Binding-site contacts:
Ligand atom O16 contacts residue PHE167 of chain 1.A at 3.7 Å.
Ligand atom C5 contacts residue TYR207 of chain 1.A at 3.9 Å (hydrophobic).
Ligand atom C6M contacts residue TYR346 of chain 1.A at 3.5 Å (hydrophobic).
Ligand atom O8 contacts residue FMT1 of chain 1.D at 2.9 Å (h-bond).
Ligand atom C9 contacts residue GLY385 of chain 1.A at 4.0 Å.
Ligand atom C2M contacts residue TRP409 of chain 1.A at 3.6 Å (hydrophobic).
Ligand atom C4A contacts residue TYR207 of chain 1.A at 3.7 Å (hydrophobic).
Ligand atom C6M contacts residue GLY383 of chain 1.A at 4.0 Å.
Ligand atom C8A contacts residue TRP409 of chain 1.A at 4.0 Å (hydrophobic).
Ligand atom C2M contacts residue MJA1 of chain 1.C at 3.5 Å.
Ligand atom C3 contacts residue ILE344 of chain 1.A at 3.7 Å (hydrophobic).
Ligand atom C15 contacts residue TYR277 of chain 1.A at 4.0 Å (hydrophobic).
Ligand atom C11 contacts residue FMT1 of chain 1.D at 4.0 Å.
Ligand atom C11 contacts residue GLU407 of chain 1.A at 3.7 Å.
Ligand atom C8 contacts residue GLY385 of chain 1.A at 3.8 Å.
Ligand atom O15 contacts residue PHE167 of chain 1.A at 3.1 Å.
Ligand atom C1 contacts residue FMT1 of chain 1.D at 4.0 Å.
Ligand atom O8 contacts residue TYR207 of chain 1.A at 2.8 Å (h-bond).
Ligand atom C4 contacts residue TYR207 of chain 1.A at 3.5 Å (hydrophobic).
Ligand atom O13 contacts residue ARG92 of chain 1.A at 3.4 Å (salt-bridge).
Ligand atom C12 contacts residue GLU407 of chain 1.A at 4.0 Å.
Ligand atom C2 contacts residue MJA1 of chain 1.C at 3.8 Å.
Ligand atom O11 contacts residue GLU407 of chain 1.A at 3.0 Å (salt-bridge).
Ligand atom C9 contacts residue FMT1 of chain 1.D at 3.8 Å.
Ligand atom O16 contacts residue ARG192 of chain 1.A at 3.0 Å (salt-bridge).
Ligand atom O8 contacts residue SER95 of chain 1.A at 3.1 Å (h-bond).
Ligand atom C15 contacts residue PHE167 of chain 1.A at 3.5 Å (hydrophobic).
Ligand atom C7 contacts residue GLY383 of chain 1.A at 3.8 Å.
Ligand atom O13 contacts residue TYR277 of chain 1.A at 3.9 Å.
Ligand atom C10 contacts residue FMT1 of chain 1.D at 3.9 Å.
Ligand atom C6M contacts residue PHE382 of chain 1.A at 3.7 Å (hydrophobic).
Ligand atom C15 contacts residue ARG192 of chain 1.A at 4.0 Å.
Ligand atom C6M contacts residue TRP409 of chain 1.A at 4.0 Å (hydrophobic).
Ligand atom C4 contacts residue TYR346 of chain 1.A at 4.0 Å (hydrophobic).
Ligand atom O11 contacts residue GLY385 of chain 1.A at 3.7 Å.
Ligand atom C3 contacts residue LEU168 of chain 1.A at 3.9 Å (hydrophobic).
Ligand atom C8 contacts residue FMT1 of chain 1.D at 3.4 Å.
Ligand atom O16 contacts residue TYR277 of chain 1.A at 3.1 Å (h-bond).
Ligand atom C6 contacts residue TRP409 of chain 1.A at 3.6 Å (hydrophobic).
Ligand atom C4 contacts residue ILE344 of chain 1.A at 3.7 Å (hydrophobic).

Sequence of chain 1.A:
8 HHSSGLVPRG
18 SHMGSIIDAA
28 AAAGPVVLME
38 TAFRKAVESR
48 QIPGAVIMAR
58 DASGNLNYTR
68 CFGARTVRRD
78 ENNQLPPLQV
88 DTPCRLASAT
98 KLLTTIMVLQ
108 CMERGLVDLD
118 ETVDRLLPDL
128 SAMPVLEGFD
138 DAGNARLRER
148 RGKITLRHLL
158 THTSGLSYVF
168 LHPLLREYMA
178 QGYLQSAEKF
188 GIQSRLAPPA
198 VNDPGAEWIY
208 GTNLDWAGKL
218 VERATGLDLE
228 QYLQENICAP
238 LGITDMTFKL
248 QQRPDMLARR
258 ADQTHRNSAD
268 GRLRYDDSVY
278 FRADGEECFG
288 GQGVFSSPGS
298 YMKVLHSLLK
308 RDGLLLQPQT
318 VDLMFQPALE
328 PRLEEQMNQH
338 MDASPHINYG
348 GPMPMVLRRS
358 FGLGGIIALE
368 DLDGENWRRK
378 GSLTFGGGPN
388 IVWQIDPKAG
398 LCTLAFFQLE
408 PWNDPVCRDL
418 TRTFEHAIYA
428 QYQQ

This small molecule binds to this protein.
Small molecule (SMILES): C[C@H]1C=C2C=C[C@H](C)[C@H](CC[C@@H](O)C[C@@H](O)CC(=O)O)[C@H]2[C@@H](O)C1